Sequence of chain 2.A:
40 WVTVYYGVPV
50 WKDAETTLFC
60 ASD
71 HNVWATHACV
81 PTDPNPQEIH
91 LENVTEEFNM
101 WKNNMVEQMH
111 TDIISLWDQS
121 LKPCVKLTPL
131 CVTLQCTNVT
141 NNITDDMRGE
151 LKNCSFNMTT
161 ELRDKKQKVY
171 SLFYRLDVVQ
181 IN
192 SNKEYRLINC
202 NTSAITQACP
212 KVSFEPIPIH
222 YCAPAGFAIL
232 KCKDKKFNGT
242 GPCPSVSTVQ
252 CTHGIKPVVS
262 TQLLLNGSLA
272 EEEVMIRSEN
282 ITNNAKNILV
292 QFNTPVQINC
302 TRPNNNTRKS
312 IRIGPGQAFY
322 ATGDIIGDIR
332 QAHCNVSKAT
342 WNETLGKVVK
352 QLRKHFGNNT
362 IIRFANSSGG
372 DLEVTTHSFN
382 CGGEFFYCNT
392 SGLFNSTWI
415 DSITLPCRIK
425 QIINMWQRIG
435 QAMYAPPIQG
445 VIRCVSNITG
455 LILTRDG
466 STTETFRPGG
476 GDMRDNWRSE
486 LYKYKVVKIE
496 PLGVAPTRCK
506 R

Binding-site contacts:
Ligand atom C4 contacts residue NAG2 of chain 2.H at 4.3 Å.
Ligand atom C1 contacts residue ASN367 of chain 2.A at 1.4 Å.
Ligand atom C3 contacts residue ASN367 of chain 2.A at 3.6 Å.
Ligand atom C7 contacts residue ASN367 of chain 2.A at 3.6 Å.
Ligand atom O5 contacts residue ASN367 of chain 2.A at 2.4 Å (h-bond).
Ligand atom N2 contacts residue SER368 of chain 2.A at 3.2 Å (h-bond).
Ligand atom N2 contacts residue ASN367 of chain 2.A at 2.8 Å (h-bond).
Ligand atom C8 contacts residue NAG1 of chain 2.H at 4.4 Å.
Ligand atom C8 contacts residue SER369 of chain 2.A at 3.9 Å.
Ligand atom C7 contacts residue NAG1 of chain 2.H at 4.2 Å.
Ligand atom C4 contacts residue ASN367 of chain 2.A at 4.1 Å.
Ligand atom O7 contacts residue NAG1 of chain 2.H at 3.0 Å (h-bond).
Ligand atom C1 contacts residue SER368 of chain 2.A at 4.1 Å.
Ligand atom O4 contacts residue NAG2 of chain 2.H at 4.0 Å.
Ligand atom O3 contacts residue NAG1 of chain 2.H at 4.3 Å.
Ligand atom C8 contacts residue SER368 of chain 2.A at 3.2 Å.
Ligand atom C7 contacts residue SER368 of chain 2.A at 3.8 Å.
Ligand atom C5 contacts residue ASN367 of chain 2.A at 3.6 Å.
Ligand atom C8 contacts residue THR376 of chain 2.A at 3.8 Å.
Ligand atom O7 contacts residue ASN367 of chain 2.A at 3.9 Å.
Ligand atom C2 contacts residue SER368 of chain 2.A at 4.2 Å.
Ligand atom C2 contacts residue ASN367 of chain 2.A at 2.3 Å.

The protein below binds the small molecule below.
Small molecule (SMILES): CC(=O)N[C@@H]1[C@@H](O)[C@H](O)[C@@H](CO)O[C@H]1O